Binding-site contacts:
Ligand atom N contacts residue SER78 of chain 1.A at 3.1 Å (h-bond).
Ligand atom OXT contacts residue TYR85 of chain 1.A at 2.7 Å (h-bond).
Ligand atom CA contacts residue TYR172 of chain 1.A at 3.4 Å (hydrophobic).
Ligand atom CG contacts residue SER151 of chain 1.A at 3.4 Å.
Ligand atom C contacts residue TRP74 of chain 1.A at 3.4 Å (hydrophobic).
Ligand atom O contacts residue TRP148 of chain 1.A at 3.4 Å (h-bond).
Ligand atom N contacts residue TYR8 of chain 1.A at 3.4 Å (h-bond).
Ligand atom ND2 contacts residue TRP74 of chain 1.A at 3.3 Å.
Ligand atom OD1 contacts residue GLN98 of chain 1.A at 3.1 Å (h-bond).
Ligand atom N contacts residue GLN71 of chain 1.A at 2.8 Å (h-bond).
Ligand atom OG contacts residue LYS67 of chain 1.A at 3.4 Å.
Ligand atom OG1 contacts residue ASN81 of chain 1.A at 3.4 Å (h-bond).
Ligand atom OG contacts residue GLU64 of chain 1.A at 2.9 Å (salt-bridge).
Ligand atom O contacts residue TYR8 of chain 1.A at 3.5 Å.
Ligand atom OE2 contacts residue LYS147 of chain 1.A at 3.1 Å.
Ligand atom CA contacts residue TRP74 of chain 1.A at 3.4 Å (hydrophobic).
Ligand atom O contacts residue LYS147 of chain 1.A at 3.2 Å (salt-bridge).
Ligand atom O contacts residue TYR160 of chain 1.A at 2.6 Å (h-bond).
Ligand atom CA contacts residue TYR8 of chain 1.A at 3.3 Å (hydrophobic).
Ligand atom CB contacts residue TRP168 of chain 1.A at 3.4 Å (hydrophobic).
Ligand atom N contacts residue GLU64 of chain 1.A at 2.9 Å (salt-bridge).
Ligand atom OXT contacts residue THR144 of chain 1.A at 2.7 Å (h-bond).
Ligand atom O contacts residue LYS67 of chain 1.A at 2.9 Å (salt-bridge).
Ligand atom O contacts residue TRP74 of chain 1.A at 3.2 Å (h-bond).
Ligand atom O contacts residue ASN81 of chain 1.A at 2.8 Å (h-bond).
Ligand atom N contacts residue TYR172 of chain 1.A at 2.7 Å (h-bond).
Ligand atom CG contacts residue TYR157 of chain 1.A at 3.4 Å (hydrophobic).
Ligand atom C contacts residue TYR8 of chain 1.A at 3.3 Å (hydrophobic).
Ligand atom OG1 contacts residue LYS147 of chain 1.A at 2.9 Å (salt-bridge).
Ligand atom C contacts residue TYR85 of chain 1.A at 3.3 Å (hydrophobic).
Ligand atom OD1 contacts residue TYR157 of chain 1.A at 2.7 Å (h-bond).
Ligand atom CB contacts residue GLU64 of chain 1.A at 3.5 Å.
Ligand atom ND2 contacts residue GLN98 of chain 1.A at 2.8 Å (h-bond).
Ligand atom CB contacts residue TRP74 of chain 1.A at 3.3 Å (hydrophobic).
Ligand atom ND2 contacts residue GLN71 of chain 1.A at 3.3 Å (h-bond).
Ligand atom N contacts residue TYR8 of chain 1.A at 3.3 Å (h-bond).
Ligand atom O contacts residue TYR85 of chain 1.A at 3.2 Å (h-bond).
Ligand atom O contacts residue TRP148 of chain 1.A at 2.9 Å (h-bond).
Ligand atom O contacts residue LYS147 of chain 1.A at 3.2 Å (salt-bridge).
Ligand atom O contacts residue TRP74 of chain 1.A at 2.9 Å (h-bond).

This protein binds this small molecule.
Small molecule (SMILES): CC[C@H](C)[C@H](NC(=O)[C@H](CC(N)=O)NC(=O)[C@H](CCC(=O)O)NC(=O)[C@H](CC(N)=O)NC(=O)[C@H](CO)NC(=O)[C@H](C)N)C(=O)N[C@@H](CCC(=O)O)C(=O)N[C@H](C(=O)N[C@@H](CCSC)C(=O)O)[C@@H](C)O

Sequence of chain 1.A:
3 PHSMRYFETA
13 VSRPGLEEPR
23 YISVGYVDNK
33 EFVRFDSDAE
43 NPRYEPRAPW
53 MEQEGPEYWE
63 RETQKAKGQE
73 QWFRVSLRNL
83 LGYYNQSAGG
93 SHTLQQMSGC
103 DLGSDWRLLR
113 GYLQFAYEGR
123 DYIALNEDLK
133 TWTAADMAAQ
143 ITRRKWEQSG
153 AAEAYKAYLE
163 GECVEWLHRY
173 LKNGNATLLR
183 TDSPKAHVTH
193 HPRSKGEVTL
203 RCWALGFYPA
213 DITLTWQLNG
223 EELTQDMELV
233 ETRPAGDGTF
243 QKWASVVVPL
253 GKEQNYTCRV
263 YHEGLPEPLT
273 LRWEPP